Sequence of chain 1.W:
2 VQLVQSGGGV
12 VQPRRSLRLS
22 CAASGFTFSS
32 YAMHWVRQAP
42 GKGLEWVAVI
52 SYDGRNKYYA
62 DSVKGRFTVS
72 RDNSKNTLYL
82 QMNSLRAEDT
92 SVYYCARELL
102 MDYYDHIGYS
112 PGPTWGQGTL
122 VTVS

A protein and the small-molecule ligand that binds it are described below.
Small molecule (SMILES): CC(=O)N[C@H]1[C@H](O[C@H]2[C@H](O)[C@@H](NC(C)=O)CO[C@@H]2CO)O[C@H](CO)[C@@H](O[C@@H]2O[C@H](CO)[C@@H](O)[C@H](O)[C@@H]2O)[C@@H]1O

Binding-site contacts:
Ligand atom C5 contacts residue ARG225 of chain 1.K at 4.1 Å.
Ligand atom C8 contacts residue GLU70 of chain 1.K at 4.0 Å.
Ligand atom C8 contacts residue CYS140 of chain 1.K at 4.1 Å (hydrophobic).
Ligand atom C6 contacts residue GLU90 of chain 1.K at 3.4 Å.
Ligand atom O7 contacts residue CYS94 of chain 1.K at 3.4 Å.
Ligand atom C5 contacts residue ASN91 of chain 1.K at 3.6 Å.
Ligand atom C1 contacts residue GLU70 of chain 1.K at 3.8 Å.
Ligand atom O6 contacts residue GLU90 of chain 1.K at 2.8 Å (salt-bridge).
Ligand atom O7 contacts residue ASN91 of chain 1.K at 3.2 Å (h-bond).
Ligand atom N2 contacts residue ARG225 of chain 1.K at 3.6 Å.
Ligand atom N2 contacts residue ASN91 of chain 1.K at 2.8 Å (h-bond).
Ligand atom C2 contacts residue ASN91 of chain 1.K at 2.3 Å.
Ligand atom O7 contacts residue ASN68 of chain 1.K at 3.2 Å (h-bond).
Ligand atom O5 contacts residue ASN91 of chain 1.K at 2.4 Å (h-bond).
Ligand atom O7 contacts residue ARG225 of chain 1.K at 3.2 Å (salt-bridge).
Ligand atom C3 contacts residue ASN91 of chain 1.K at 3.7 Å.
Ligand atom C3 contacts residue ARG225 of chain 1.K at 3.9 Å.
Ligand atom C7 contacts residue ASN91 of chain 1.K at 3.2 Å.
Ligand atom C7 contacts residue ASN68 of chain 1.K at 3.7 Å.
Ligand atom O5 contacts residue ARG225 of chain 1.K at 3.6 Å.
Ligand atom C4 contacts residue ASN91 of chain 1.K at 4.2 Å.
Ligand atom O6 contacts residue ARG225 of chain 1.K at 3.0 Å (salt-bridge).
Ligand atom C8 contacts residue CYS94 of chain 1.K at 3.9 Å (hydrophobic).
Ligand atom C8 contacts residue ARG225 of chain 1.K at 3.8 Å.
Ligand atom N2 contacts residue GLU70 of chain 1.K at 3.5 Å.
Ligand atom O3 contacts residue ARG56 of chain 1.W at 4.1 Å.
Ligand atom C7 contacts residue ARG225 of chain 1.K at 3.2 Å.
Ligand atom C8 contacts residue ALA139 of chain 1.K at 4.2 Å (hydrophobic).
Ligand atom C8 contacts residue ASN68 of chain 1.K at 3.4 Å.
Ligand atom C8 contacts residue SER141 of chain 1.K at 3.6 Å.
Ligand atom C2 contacts residue ARG225 of chain 1.K at 4.0 Å.
Ligand atom C1 contacts residue ASN91 of chain 1.K at 1.4 Å.
Ligand atom C7 contacts residue GLU70 of chain 1.K at 4.0 Å.
Ligand atom O3 contacts residue ARG225 of chain 1.K at 2.7 Å (salt-bridge).
Ligand atom C6 contacts residue ARG225 of chain 1.K at 3.3 Å.
Ligand atom C3 contacts residue ARG56 of chain 1.W at 4.2 Å.
Ligand atom C7 contacts residue CYS94 of chain 1.K at 4.1 Å (hydrophobic).
Ligand atom C8 contacts residue PRO69 of chain 1.K at 4.2 Å (hydrophobic).
Ligand atom O4 contacts residue ARG56 of chain 1.W at 2.7 Å (salt-bridge).
Ligand atom C4 contacts residue ARG56 of chain 1.W at 4.0 Å.

Sequence of chain 1.K:
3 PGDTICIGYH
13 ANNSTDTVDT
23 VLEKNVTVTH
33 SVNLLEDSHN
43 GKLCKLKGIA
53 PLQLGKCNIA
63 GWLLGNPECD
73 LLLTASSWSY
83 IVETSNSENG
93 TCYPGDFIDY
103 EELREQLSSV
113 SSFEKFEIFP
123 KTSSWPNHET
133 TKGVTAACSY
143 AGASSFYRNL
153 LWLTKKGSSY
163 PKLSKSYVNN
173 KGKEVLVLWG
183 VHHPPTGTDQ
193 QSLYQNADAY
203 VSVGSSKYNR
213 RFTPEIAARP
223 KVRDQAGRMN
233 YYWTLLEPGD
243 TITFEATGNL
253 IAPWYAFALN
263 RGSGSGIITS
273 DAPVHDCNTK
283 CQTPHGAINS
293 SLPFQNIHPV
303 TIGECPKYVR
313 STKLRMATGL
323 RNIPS